Binding-site contacts:
Ligand atom C16 contacts residue PHE162 of chain 1.E at 3.9 Å (hydrophobic).
Ligand atom O1 contacts residue TYR154 of chain 1.E at 3.0 Å (h-bond).
Ligand atom C11 contacts residue TYR154 of chain 1.E at 4.1 Å (hydrophobic).
Ligand atom C11 contacts residue LYS37 of chain 1.E at 3.4 Å.
Ligand atom C7 contacts residue TYR154 of chain 1.E at 3.9 Å (hydrophobic).
Ligand atom C9 contacts residue LYS37 of chain 1.E at 3.5 Å.
Ligand atom C8 contacts residue TYR154 of chain 1.E at 3.8 Å (hydrophobic).
Ligand atom C1 contacts residue TYR154 of chain 1.E at 3.5 Å (hydrophobic).
Ligand atom C3 contacts residue TYR154 of chain 1.E at 3.8 Å (hydrophobic).
Ligand atom C13 contacts residue LYS37 of chain 1.E at 4.0 Å.
Ligand atom C6 contacts residue ALA38 of chain 1.E at 3.6 Å (hydrophobic).
Ligand atom C10 contacts residue TYR154 of chain 1.E at 3.6 Å (hydrophobic).
Ligand atom C14 contacts residue PHE162 of chain 1.E at 3.9 Å (hydrophobic).
Ligand atom N contacts residue TYR154 of chain 1.E at 3.5 Å.
Ligand atom O3 contacts residue TYR154 of chain 1.E at 3.6 Å.
Ligand atom C1 contacts residue LYS37 of chain 1.E at 3.6 Å.
Ligand atom S contacts residue TYR154 of chain 1.E at 3.6 Å.
Ligand atom C2 contacts residue TYR154 of chain 1.E at 3.6 Å (hydrophobic).
Ligand atom C15 contacts residue PHE162 of chain 1.E at 3.1 Å (hydrophobic).
Ligand atom C14 contacts residue LYS37 of chain 1.E at 4.0 Å.
Ligand atom C4 contacts residue TYR154 of chain 1.E at 3.6 Å (hydrophobic).
Ligand atom C7 contacts residue ALA38 of chain 1.E at 3.7 Å (hydrophobic).
Ligand atom C12 contacts residue LYS37 of chain 1.E at 3.9 Å.
Ligand atom C15 contacts residue LYS37 of chain 1.E at 3.9 Å.
Ligand atom C15 contacts residue VAL161 of chain 1.E at 3.2 Å (hydrophobic).
Ligand atom C8 contacts residue LYS37 of chain 1.E at 3.4 Å.
Ligand atom O2 contacts residue LYS37 of chain 1.E at 3.0 Å.
Ligand atom C5 contacts residue TYR154 of chain 1.E at 3.5 Å (hydrophobic).
Ligand atom C16 contacts residue LYS37 of chain 1.E at 3.7 Å.
Ligand atom C4 contacts residue VAL151 of chain 1.E at 4.0 Å (hydrophobic).
Ligand atom C7 contacts residue LYS37 of chain 1.E at 3.5 Å.
Ligand atom C9 contacts residue TYR154 of chain 1.E at 3.6 Å (hydrophobic).
Ligand atom C6 contacts residue TYR154 of chain 1.E at 3.9 Å (hydrophobic).
Ligand atom C16 contacts residue VAL161 of chain 1.E at 3.5 Å (hydrophobic).
Ligand atom S contacts residue LYS37 of chain 1.E at 3.9 Å.
Ligand atom C4 contacts residue VAL34 of chain 1.E at 4.0 Å (hydrophobic).
Ligand atom C3 contacts residue VAL34 of chain 1.E at 3.6 Å (hydrophobic).
Ligand atom N contacts residue LYS37 of chain 1.E at 3.3 Å.
Ligand atom C14 contacts residue VAL161 of chain 1.E at 3.7 Å (hydrophobic).
Ligand atom C10 contacts residue LYS37 of chain 1.E at 3.7 Å.

Sequence of chain 1.E:
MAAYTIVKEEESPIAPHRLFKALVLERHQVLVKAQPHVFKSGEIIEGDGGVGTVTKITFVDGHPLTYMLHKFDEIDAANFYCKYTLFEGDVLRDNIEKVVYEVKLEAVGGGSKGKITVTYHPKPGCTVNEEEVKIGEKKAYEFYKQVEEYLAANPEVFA

This protein binds this small molecule.
Small molecule (SMILES): O=S(=O)(O)c1cccc2cccc(Nc3ccccc3)c12